Binding-site contacts:
Ligand atom CZ contacts residue TRP54 of chain 1.B at 3.5 Å (hydrophobic).
Ligand atom O contacts residue HIS31 of chain 1.A at 2.8 Å (h-bond).
Ligand atom NE contacts residue HIS102 of chain 1.B at 3.3 Å (h-bond).
Ligand atom CB contacts residue HIS102 of chain 1.B at 3.3 Å.
Ligand atom CG contacts residue LEU101 of chain 1.A at 3.6 Å (hydrophobic).
Ligand atom CE2 contacts residue TRP54 of chain 1.B at 3.6 Å (hydrophobic).
Ligand atom CB contacts residue GLY96 of chain 1.A at 3.5 Å.
Ligand atom CD2 contacts residue GLY96 of chain 1.A at 3.6 Å.
Ligand atom NH1 contacts residue ASP56 of chain 1.B at 2.8 Å (salt-bridge).
Ligand atom CZ contacts residue ASP56 of chain 1.B at 3.5 Å.
Ligand atom C contacts residue SER97 of chain 1.A at 3.5 Å.
Ligand atom CD2 contacts residue HIS31 of chain 1.A at 3.4 Å.
Ligand atom CE1 contacts residue ASP108 of chain 1.B at 3.0 Å.
Ligand atom CE1 contacts residue GLY96 of chain 1.A at 3.4 Å.
Ligand atom CB contacts residue TYR37 of chain 1.A at 3.6 Å (hydrophobic).
Ligand atom O contacts residue HIS102 of chain 1.B at 3.3 Å.
Ligand atom NH2 contacts residue HIS102 of chain 1.B at 3.3 Å (h-bond).
Ligand atom NH2 contacts residue TRP55 of chain 1.B at 3.3 Å (h-bond).
Ligand atom OD1 contacts residue HIS102 of chain 1.B at 3.0 Å (h-bond).
Ligand atom NZ contacts residue SER32 of chain 1.A at 3.3 Å (h-bond).
Ligand atom NH2 contacts residue ASP56 of chain 1.B at 3.2 Å (salt-bridge).
Ligand atom OD2 contacts residue HIS102 of chain 1.B at 3.5 Å (h-bond).
Ligand atom CD contacts residue SER32 of chain 1.A at 3.3 Å.
Ligand atom ND1 contacts residue ASP108 of chain 1.B at 2.4 Å (salt-bridge).
Ligand atom CB contacts residue TRP54 of chain 1.B at 3.6 Å (hydrophobic).
Ligand atom CZ contacts residue HIS52 of chain 1.B at 3.6 Å.
Ligand atom CG contacts residue ASP108 of chain 1.B at 3.6 Å.
Ligand atom CA contacts residue SER97 of chain 1.A at 3.3 Å.
Ligand atom NE2 contacts residue GLY96 of chain 1.A at 2.5 Å (h-bond).
Ligand atom CG contacts residue TYR37 of chain 1.A at 3.5 Å (hydrophobic).
Ligand atom O contacts residue VAL99 of chain 1.A at 3.2 Å (h-bond).
Ligand atom CZ contacts residue HIS102 of chain 1.B at 3.5 Å.
Ligand atom OD2 contacts residue THR103 of chain 1.B at 2.9 Å.
Ligand atom CE contacts residue HIS98 of chain 1.A at 3.6 Å.
Ligand atom N contacts residue HIS102 of chain 1.B at 3.0 Å (h-bond).
Ligand atom N contacts residue SER97 of chain 1.A at 2.8 Å (h-bond).
Ligand atom O contacts residue ASN33 of chain 1.A at 3.2 Å (h-bond).
Ligand atom ND1 contacts residue TYR37 of chain 1.A at 3.4 Å.
Ligand atom CG contacts residue HIS102 of chain 1.B at 3.3 Å.
Ligand atom CB contacts residue SER97 of chain 1.A at 2.9 Å.

This protein binds this small molecule.
Small molecule (SMILES): C[C@H](N)C(=O)N[C@@H](CCCCN)C(=O)N[C@@H](Cc1ccccc1)C(=O)N[C@@H](CCCN=C(N)N)C(=O)N[C@@H](Cc1cnc[nH]1)C(=O)N[C@@H](CC(=O)O)C(=O)O

Sequence of chain 1.A:
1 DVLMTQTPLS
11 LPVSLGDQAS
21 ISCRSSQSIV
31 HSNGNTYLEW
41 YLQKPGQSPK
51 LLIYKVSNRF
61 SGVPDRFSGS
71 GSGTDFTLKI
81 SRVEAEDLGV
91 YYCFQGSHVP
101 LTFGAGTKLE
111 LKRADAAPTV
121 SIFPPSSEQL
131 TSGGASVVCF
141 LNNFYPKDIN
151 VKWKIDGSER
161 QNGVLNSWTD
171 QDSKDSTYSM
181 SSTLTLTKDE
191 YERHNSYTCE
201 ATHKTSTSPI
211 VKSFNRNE

Sequence of chain 1.B:
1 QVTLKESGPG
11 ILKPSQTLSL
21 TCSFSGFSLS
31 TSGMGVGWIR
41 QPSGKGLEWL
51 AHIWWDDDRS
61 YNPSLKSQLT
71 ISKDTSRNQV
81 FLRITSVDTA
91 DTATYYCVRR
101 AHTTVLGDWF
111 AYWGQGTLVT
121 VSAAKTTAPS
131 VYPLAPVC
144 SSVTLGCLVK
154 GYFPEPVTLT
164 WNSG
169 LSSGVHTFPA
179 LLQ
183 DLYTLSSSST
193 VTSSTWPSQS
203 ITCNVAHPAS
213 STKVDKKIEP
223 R